Sequence of chain 1.A:
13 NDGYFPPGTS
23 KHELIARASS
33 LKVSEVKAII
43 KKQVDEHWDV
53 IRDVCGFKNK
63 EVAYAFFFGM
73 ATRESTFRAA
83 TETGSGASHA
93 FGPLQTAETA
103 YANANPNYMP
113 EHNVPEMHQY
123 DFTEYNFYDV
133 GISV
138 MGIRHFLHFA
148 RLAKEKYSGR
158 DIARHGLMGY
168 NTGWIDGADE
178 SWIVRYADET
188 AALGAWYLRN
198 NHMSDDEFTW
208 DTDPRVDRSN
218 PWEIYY

Binding-site contacts:
Ligand atom C1 contacts residue GLU76 of chain 1.A at 3.4 Å.
Ligand atom O6 contacts residue TRP179 of chain 1.A at 3.5 Å.
Ligand atom O3 contacts residue ARG75 of chain 1.A at 2.9 Å (salt-bridge).
Ligand atom C2 contacts residue GLU76 of chain 1.A at 3.4 Å.
Ligand atom O2 contacts residue GLU76 of chain 1.A at 2.8 Å (salt-bridge).
Ligand atom O2 contacts residue ARG80 of chain 1.A at 3.5 Å (salt-bridge).
Ligand atom C2 contacts residue ARG75 of chain 1.A at 3.8 Å.
Ligand atom C6 contacts residue GLU76 of chain 1.A at 3.4 Å.
Ligand atom C6 contacts residue ASN168 of chain 1.A at 3.9 Å.
Ligand atom C1 contacts residue ARG75 of chain 1.A at 3.6 Å.
Ligand atom O5 contacts residue ARG75 of chain 1.A at 3.8 Å.
Ligand atom C3 contacts residue ARG75 of chain 1.A at 3.7 Å.
Ligand atom C3 contacts residue GLU76 of chain 1.A at 3.1 Å.
Ligand atom C6 contacts residue SER77 of chain 1.A at 3.7 Å.
Ligand atom O4 contacts residue ASP208 of chain 1.A at 3.6 Å.
Ligand atom O3 contacts residue ARG80 of chain 1.A at 2.9 Å (salt-bridge).
Ligand atom C4 contacts residue ARG75 of chain 1.A at 3.6 Å.
Ligand atom O6 contacts residue SER77 of chain 1.A at 3.1 Å.
Ligand atom O3 contacts residue THR85 of chain 1.A at 3.1 Å (h-bond).
Ligand atom C3 contacts residue GLN97 of chain 1.A at 3.8 Å.
Ligand atom C6 contacts residue TRP179 of chain 1.A at 3.9 Å (hydrophobic).
Ligand atom C3 contacts residue THR78 of chain 1.A at 3.5 Å.
Ligand atom O4 contacts residue ASN168 of chain 1.A at 3.2 Å (h-bond).
Ligand atom O2 contacts residue THR85 of chain 1.A at 3.8 Å.
Ligand atom C6 contacts residue THR78 of chain 1.A at 3.4 Å.
Ligand atom C6 contacts residue THR209 of chain 1.A at 3.9 Å.
Ligand atom O2 contacts residue ASP208 of chain 1.A at 2.6 Å (salt-bridge).
Ligand atom C5 contacts residue GLU76 of chain 1.A at 3.5 Å.
Ligand atom O5 contacts residue THR78 of chain 1.A at 3.1 Å (h-bond).
Ligand atom C2 contacts residue ASP208 of chain 1.A at 3.3 Å.
Ligand atom O3 contacts residue GLU76 of chain 1.A at 3.8 Å.
Ligand atom C5 contacts residue ASP208 of chain 1.A at 3.6 Å.
Ligand atom O3 contacts residue GLN97 of chain 1.A at 3.0 Å (h-bond).
Ligand atom O2 contacts residue GLN97 of chain 1.A at 3.7 Å.
Ligand atom C6 contacts residue ASP208 of chain 1.A at 3.2 Å.
Ligand atom C4 contacts residue GLU76 of chain 1.A at 3.2 Å.
Ligand atom O6 contacts residue THR78 of chain 1.A at 2.7 Å (h-bond).
Ligand atom O6 contacts residue ARG80 of chain 1.A at 3.3 Å (salt-bridge).
Ligand atom O4 contacts residue GLU76 of chain 1.A at 2.7 Å (salt-bridge).
Ligand atom O3 contacts residue THR78 of chain 1.A at 2.9 Å (h-bond).

A protein and the small-molecule ligand that binds it are described below.
Small molecule (SMILES): OC[C@H]1O[C@@H](O[C@H]2[C@H](O)[C@@H](O)[C@H](O[C@H]3[C@H](O)[C@@H](O)[C@H](O)O[C@@H]3CO)O[C@@H]2CO)[C@H](O)[C@@H](O)[C@@H]1O